The small molecule below binds the protein below.
Small molecule (SMILES): CC(=O)N[C@H]1[C@H]([C@H](O)[C@H](O)CO)O[C@@](O)(C(=O)O)C[C@@H]1O

Binding-site contacts:
Ligand atom C10 contacts residue ALA129 of chain 3.A at 3.8 Å (hydrophobic).
Ligand atom O1A contacts residue THR130 of chain 3.A at 3.6 Å.
Ligand atom C1 contacts residue THR130 of chain 3.A at 3.9 Å.
Ligand atom C5 contacts residue ALA129 of chain 3.A at 3.6 Å (hydrophobic).
Ligand atom O1B contacts residue LEU221 of chain 3.A at 4.0 Å.
Ligand atom C4 contacts residue MOH1 of chain 3.D at 3.8 Å.
Ligand atom C9 contacts residue GLU185 of chain 3.A at 3.2 Å.
Ligand atom C11 contacts residue ALA129 of chain 3.A at 3.6 Å (hydrophobic).
Ligand atom O8 contacts residue LEU221 of chain 3.A at 3.7 Å.
Ligand atom C1 contacts residue SER131 of chain 3.A at 3.6 Å.
Ligand atom O1B contacts residue SER131 of chain 3.A at 3.8 Å.
Ligand atom O1B contacts residue MOH1 of chain 3.D at 3.2 Å (h-bond).
Ligand atom C6 contacts residue MOH1 of chain 3.D at 3.8 Å.
Ligand atom O1A contacts residue SER138 of chain 3.A at 4.0 Å.
Ligand atom C11 contacts residue LEU148 of chain 3.A at 3.6 Å (hydrophobic).
Ligand atom O10 contacts residue LEU189 of chain 3.A at 3.5 Å.
Ligand atom C2 contacts residue MOH1 of chain 3.D at 1.4 Å.
Ligand atom N5 contacts residue ALA129 of chain 3.A at 2.9 Å (h-bond).
Ligand atom O1A contacts residue SER131 of chain 3.A at 2.7 Å (h-bond).
Ligand atom C3 contacts residue MOH1 of chain 3.D at 2.5 Å.
Ligand atom C9 contacts residue TYR92 of chain 3.A at 3.6 Å (hydrophobic).
Ligand atom O9 contacts residue HIS178 of chain 3.A at 3.6 Å (h-bond).
Ligand atom O4 contacts residue ALA129 of chain 3.A at 3.7 Å.
Ligand atom C9 contacts residue TRP146 of chain 3.A at 4.0 Å (hydrophobic).
Ligand atom C1 contacts residue MOH1 of chain 3.D at 2.5 Å.
Ligand atom O8 contacts residue TRP146 of chain 3.A at 3.8 Å.
Ligand atom C9 contacts residue HIS178 of chain 3.A at 3.9 Å.
Ligand atom O9 contacts residue SER223 of chain 3.A at 3.3 Å (h-bond).
Ligand atom O9 contacts residue GLU185 of chain 3.A at 2.5 Å (salt-bridge).
Ligand atom O1B contacts residue THR130 of chain 3.A at 3.1 Å.
Ligand atom C6 contacts residue ALA129 of chain 3.A at 4.1 Å (hydrophobic).
Ligand atom O1A contacts residue MOH1 of chain 3.D at 3.1 Å (h-bond).
Ligand atom C11 contacts residue TRP146 of chain 3.A at 3.9 Å (hydrophobic).
Ligand atom C11 contacts residue GLY128 of chain 3.A at 3.6 Å.
Ligand atom O6 contacts residue MOH1 of chain 3.D at 2.4 Å (h-bond).
Ligand atom C4 contacts residue ALA129 of chain 3.A at 3.5 Å (hydrophobic).
Ligand atom O8 contacts residue TYR92 of chain 3.A at 3.0 Å (h-bond).
Ligand atom O9 contacts residue TYR92 of chain 3.A at 2.9 Å (h-bond).
Ligand atom C8 contacts residue TYR92 of chain 3.A at 3.9 Å (hydrophobic).
Ligand atom C9 contacts residue LEU189 of chain 3.A at 3.8 Å (hydrophobic).

Sequence of chain 3.A:
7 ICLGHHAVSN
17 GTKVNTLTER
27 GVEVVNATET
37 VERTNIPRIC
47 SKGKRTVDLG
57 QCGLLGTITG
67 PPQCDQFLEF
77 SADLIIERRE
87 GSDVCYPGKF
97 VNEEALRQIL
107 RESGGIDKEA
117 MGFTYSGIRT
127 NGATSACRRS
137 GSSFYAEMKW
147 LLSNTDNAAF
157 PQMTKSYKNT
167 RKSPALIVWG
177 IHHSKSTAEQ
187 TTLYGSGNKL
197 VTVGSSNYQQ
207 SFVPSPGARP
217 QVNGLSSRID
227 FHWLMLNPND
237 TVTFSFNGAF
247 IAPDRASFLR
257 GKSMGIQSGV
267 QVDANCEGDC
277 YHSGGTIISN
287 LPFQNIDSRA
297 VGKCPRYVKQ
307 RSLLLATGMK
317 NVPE